Sequence of chain 2.C:
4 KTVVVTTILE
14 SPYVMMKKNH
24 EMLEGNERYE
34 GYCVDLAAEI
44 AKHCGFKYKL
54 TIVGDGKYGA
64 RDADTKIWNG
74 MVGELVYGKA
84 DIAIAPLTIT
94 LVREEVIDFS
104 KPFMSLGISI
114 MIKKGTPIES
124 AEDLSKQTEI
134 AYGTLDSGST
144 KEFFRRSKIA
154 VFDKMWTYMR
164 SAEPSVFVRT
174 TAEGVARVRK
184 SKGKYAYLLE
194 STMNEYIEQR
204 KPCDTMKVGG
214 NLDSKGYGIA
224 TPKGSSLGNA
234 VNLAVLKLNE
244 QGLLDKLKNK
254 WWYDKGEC

A protein and the small-molecule ligand that binds it are described below.
Small molecule (SMILES): N[C@@H](Cc1conc1O)C(=O)O

Binding-site contacts:
Ligand atom O41 contacts residue THR91 of chain 2.C at 3.0 Å (h-bond).
Ligand atom C42 contacts residue PRO89 of chain 2.C at 3.9 Å (hydrophobic).
Ligand atom C41 contacts residue TYR61 of chain 2.C at 3.7 Å (hydrophobic).
Ligand atom C41 contacts residue GLU193 of chain 2.C at 3.8 Å.
Ligand atom C42 contacts residue THR91 of chain 2.C at 3.3 Å.
Ligand atom O31 contacts residue THR143 of chain 2.C at 2.6 Å (h-bond).
Ligand atom N2 contacts residue LEU192 of chain 2.C at 3.6 Å.
Ligand atom N2 contacts residue THR143 of chain 2.C at 3.9 Å.
Ligand atom O41 contacts residue TYR61 of chain 2.C at 3.5 Å.
Ligand atom O42 contacts residue GLY141 of chain 2.C at 3.2 Å.
Ligand atom N1 contacts residue TYR220 of chain 2.C at 3.5 Å.
Ligand atom O1 contacts residue MET196 of chain 2.C at 3.7 Å.
Ligand atom C42 contacts residue TYR61 of chain 2.C at 4.0 Å (hydrophobic).
Ligand atom O41 contacts residue SER142 of chain 2.C at 3.7 Å.
Ligand atom O1 contacts residue GLU193 of chain 2.C at 3.4 Å (salt-bridge).
Ligand atom C43 contacts residue SER142 of chain 2.C at 3.2 Å.
Ligand atom C5 contacts residue GLU193 of chain 2.C at 3.1 Å.
Ligand atom C5 contacts residue MET196 of chain 2.C at 3.4 Å (hydrophobic).
Ligand atom N1 contacts residue PRO89 of chain 2.C at 2.6 Å (h-bond).
Ligand atom C4 contacts residue GLU193 of chain 2.C at 3.2 Å.
Ligand atom C42 contacts residue GLU193 of chain 2.C at 3.1 Å.
Ligand atom C41 contacts residue LEU138 of chain 2.C at 3.9 Å (hydrophobic).
Ligand atom O41 contacts residue LEU90 of chain 2.C at 3.8 Å.
Ligand atom C4 contacts residue LEU138 of chain 2.C at 4.1 Å (hydrophobic).
Ligand atom C5 contacts residue TYR61 of chain 2.C at 4.0 Å (hydrophobic).
Ligand atom N1 contacts residue TYR61 of chain 2.C at 3.8 Å.
Ligand atom C43 contacts residue TYR61 of chain 2.C at 3.6 Å (hydrophobic).
Ligand atom O42 contacts residue TYR61 of chain 2.C at 3.7 Å.
Ligand atom O41 contacts residue ARG96 of chain 2.C at 2.8 Å (salt-bridge).
Ligand atom C3 contacts residue THR143 of chain 2.C at 3.5 Å.
Ligand atom N1 contacts residue THR91 of chain 2.C at 2.9 Å (h-bond).
Ligand atom O41 contacts residue PRO89 of chain 2.C at 3.8 Å.
Ligand atom N2 contacts residue GLU193 of chain 2.C at 3.1 Å (salt-bridge).
Ligand atom C3 contacts residue GLU193 of chain 2.C at 3.6 Å.
Ligand atom C43 contacts residue ARG96 of chain 2.C at 3.6 Å.
Ligand atom N1 contacts residue GLU193 of chain 2.C at 2.6 Å (salt-bridge).
Ligand atom C42 contacts residue SER142 of chain 2.C at 3.4 Å.
Ligand atom O42 contacts residue ARG96 of chain 2.C at 3.1 Å (salt-bridge).
Ligand atom O42 contacts residue SER142 of chain 2.C at 2.8 Å (h-bond).
Ligand atom C43 contacts residue THR91 of chain 2.C at 3.6 Å.